The protein below binds the small molecule below.
Small molecule (SMILES): CC(=O)N[C@@H]1[C@@H](O)[C@H](O)[C@@H](CO)O[C@H]1O

Sequence of chain 1.A:
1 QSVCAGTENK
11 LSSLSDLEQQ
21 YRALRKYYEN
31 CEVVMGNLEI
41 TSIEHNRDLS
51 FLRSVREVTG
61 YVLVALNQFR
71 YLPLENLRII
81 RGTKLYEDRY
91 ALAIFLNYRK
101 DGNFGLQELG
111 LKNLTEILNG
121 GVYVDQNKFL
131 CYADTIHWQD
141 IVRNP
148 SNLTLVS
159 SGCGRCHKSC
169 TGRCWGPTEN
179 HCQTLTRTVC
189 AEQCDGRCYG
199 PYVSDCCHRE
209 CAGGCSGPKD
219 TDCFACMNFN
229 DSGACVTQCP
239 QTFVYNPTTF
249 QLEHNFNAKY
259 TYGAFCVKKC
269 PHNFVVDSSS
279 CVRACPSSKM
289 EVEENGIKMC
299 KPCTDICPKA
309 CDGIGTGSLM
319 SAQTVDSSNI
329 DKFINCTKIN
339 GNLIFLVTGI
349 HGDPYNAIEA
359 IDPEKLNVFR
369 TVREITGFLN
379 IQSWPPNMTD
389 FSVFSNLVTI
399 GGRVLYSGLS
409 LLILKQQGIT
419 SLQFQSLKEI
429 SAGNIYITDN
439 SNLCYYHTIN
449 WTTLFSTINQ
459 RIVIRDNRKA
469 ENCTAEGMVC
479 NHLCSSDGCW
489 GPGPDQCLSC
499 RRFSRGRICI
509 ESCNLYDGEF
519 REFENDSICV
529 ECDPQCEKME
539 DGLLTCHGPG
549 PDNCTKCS

Binding-site contacts:
Ligand atom C7 contacts residue ILE332 of chain 1.A at 3.9 Å (hydrophobic).
Ligand atom N2 contacts residue ILE332 of chain 1.A at 4.3 Å.
Ligand atom C4 contacts residue ASN333 of chain 1.A at 4.3 Å.
Ligand atom O5 contacts residue ASN333 of chain 1.A at 2.3 Å (h-bond).
Ligand atom C8 contacts residue ILE332 of chain 1.A at 3.8 Å (hydrophobic).
Ligand atom O7 contacts residue ILE332 of chain 1.A at 4.4 Å.
Ligand atom C1 contacts residue ASN333 of chain 1.A at 1.5 Å.
Ligand atom C2 contacts residue ASN333 of chain 1.A at 2.6 Å.
Ligand atom C3 contacts residue ASN333 of chain 1.A at 3.9 Å.
Ligand atom N2 contacts residue ASN333 of chain 1.A at 3.2 Å (h-bond).
Ligand atom O7 contacts residue ASN333 of chain 1.A at 3.2 Å (h-bond).
Ligand atom C7 contacts residue ASN333 of chain 1.A at 3.5 Å.
Ligand atom C5 contacts residue ASN333 of chain 1.A at 3.6 Å.